Binding-site contacts:
Ligand atom NA4 contacts residue NAP1 of chain 1.E at 3.3 Å.
Ligand atom NA4 contacts residue TYR174 of chain 1.A at 2.8 Å (h-bond).
Ligand atom C7 contacts residue NAP1 of chain 1.E at 3.5 Å.
Ligand atom C16 contacts residue MET213 of chain 1.A at 3.6 Å (hydrophobic).
Ligand atom NA2 contacts residue SER95 of chain 1.A at 2.6 Å (h-bond).
Ligand atom NA4 contacts residue PHE97 of chain 1.A at 3.5 Å.
Ligand atom N1 contacts residue NAP1 of chain 1.E at 2.8 Å (h-bond).
Ligand atom C6 contacts residue LEU208 of chain 1.A at 3.8 Å (hydrophobic).
Ligand atom N3 contacts residue NAP1 of chain 1.E at 2.9 Å (h-bond).
Ligand atom CG contacts residue MET213 of chain 1.A at 3.7 Å (hydrophobic).
Ligand atom N5 contacts residue NAP1 of chain 1.E at 3.2 Å.
Ligand atom O2 contacts residue PRO99 of chain 1.A at 3.5 Å.
Ligand atom C9 contacts residue LEU208 of chain 1.A at 3.7 Å (hydrophobic).
Ligand atom C2 contacts residue SER95 of chain 1.A at 3.7 Å.
Ligand atom NA2 contacts residue PHE97 of chain 1.A at 3.3 Å.
Ligand atom C4 contacts residue TYR174 of chain 1.A at 3.7 Å (hydrophobic).
Ligand atom C12 contacts residue TRP221 of chain 1.A at 3.7 Å (hydrophobic).
Ligand atom N3 contacts residue PHE97 of chain 1.A at 3.5 Å.
Ligand atom C2 contacts residue NAP1 of chain 1.E at 3.5 Å.
Ligand atom N contacts residue PHE171 of chain 1.A at 3.7 Å.
Ligand atom C6 contacts residue NAP1 of chain 1.E at 3.3 Å.
Ligand atom N8 contacts residue NAP1 of chain 1.E at 3.3 Å (h-bond).
Ligand atom C13 contacts residue CAF168 of chain 1.A at 3.5 Å.
Ligand atom C15 contacts residue PHE97 of chain 1.A at 3.5 Å (hydrophobic).
Ligand atom C9 contacts residue NAP1 of chain 1.E at 3.2 Å.
Ligand atom C7 contacts residue LEU208 of chain 1.A at 3.4 Å (hydrophobic).
Ligand atom C12 contacts residue CAF168 of chain 1.A at 3.5 Å.
Ligand atom N1 contacts residue PHE97 of chain 1.A at 3.7 Å.
Ligand atom C8A contacts residue NAP1 of chain 1.E at 3.4 Å.
Ligand atom C2 contacts residue PHE97 of chain 1.A at 3.4 Å (hydrophobic).
Ligand atom N8 contacts residue ARG14 of chain 1.A at 3.4 Å (salt-bridge).
Ligand atom C7 contacts residue ARG14 of chain 1.A at 3.5 Å.
Ligand atom C4 contacts residue NAP1 of chain 1.E at 3.7 Å.
Ligand atom N3 contacts residue TYR174 of chain 1.A at 3.6 Å (h-bond).
Ligand atom C8A contacts residue PHE97 of chain 1.A at 3.6 Å (hydrophobic).
Ligand atom CM contacts residue NAP1 of chain 1.E at 3.7 Å.
Ligand atom C4A contacts residue NAP1 of chain 1.E at 3.6 Å.
Ligand atom C4 contacts residue PHE97 of chain 1.A at 3.6 Å (hydrophobic).
Ligand atom NA2 contacts residue NAP1 of chain 1.E at 3.4 Å (h-bond).
Ligand atom C16 contacts residue PHE97 of chain 1.A at 3.5 Å (hydrophobic).

Sequence of chain 1.A:
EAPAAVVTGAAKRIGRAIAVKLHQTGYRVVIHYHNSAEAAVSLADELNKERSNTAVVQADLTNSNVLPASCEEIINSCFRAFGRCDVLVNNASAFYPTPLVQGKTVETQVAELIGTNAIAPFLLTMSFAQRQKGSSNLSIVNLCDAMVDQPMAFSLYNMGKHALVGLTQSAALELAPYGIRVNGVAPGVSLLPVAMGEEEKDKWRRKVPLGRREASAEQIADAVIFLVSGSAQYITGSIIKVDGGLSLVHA

This small molecule binds to this protein.
Small molecule (SMILES): CN(Cc1cnc2nc(N)nc(N)c2n1)c1ccc(C(=O)N[C@@H](CCC(=O)O)C(=O)O)cc1